Sequence of chain 1.A:
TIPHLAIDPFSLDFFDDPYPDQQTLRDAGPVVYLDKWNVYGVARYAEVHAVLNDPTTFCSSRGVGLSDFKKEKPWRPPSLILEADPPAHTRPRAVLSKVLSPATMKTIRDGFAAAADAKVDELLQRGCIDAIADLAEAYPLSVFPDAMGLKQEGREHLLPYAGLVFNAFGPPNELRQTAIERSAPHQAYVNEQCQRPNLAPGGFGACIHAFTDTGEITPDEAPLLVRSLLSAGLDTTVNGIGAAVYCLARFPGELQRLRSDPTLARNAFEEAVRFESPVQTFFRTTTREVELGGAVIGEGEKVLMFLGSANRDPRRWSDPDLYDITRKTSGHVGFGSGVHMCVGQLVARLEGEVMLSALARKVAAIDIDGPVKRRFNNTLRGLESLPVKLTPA

This small molecule binds to this protein.
Small molecule (SMILES): O=C(O)c1ccc(C(=O)c2ccccc2)cc1

Binding-site contacts:
Ligand atom C01 contacts residue PHE299 of chain 1.A at 3.4 Å (hydrophobic).
Ligand atom O08 contacts residue HEM1 of chain 1.C at 3.3 Å (h-bond).
Ligand atom C02 contacts residue VAL296 of chain 1.A at 3.4 Å (hydrophobic).
Ligand atom O17 contacts residue SER245 of chain 1.A at 3.6 Å.
Ligand atom C01 contacts residue THR396 of chain 1.A at 3.8 Å.
Ligand atom C13 contacts residue LEU99 of chain 1.A at 3.8 Å (hydrophobic).
Ligand atom O08 contacts residue PHE183 of chain 1.A at 3.9 Å.
Ligand atom O16 contacts residue SER245 of chain 1.A at 2.6 Å (h-bond).
Ligand atom C14 contacts residue ALA249 of chain 1.A at 3.6 Å (hydrophobic).
Ligand atom O17 contacts residue SER248 of chain 1.A at 3.5 Å.
Ligand atom C13 contacts residue ALA249 of chain 1.A at 3.6 Å (hydrophobic).
Ligand atom C07 contacts residue PHE183 of chain 1.A at 3.7 Å (hydrophobic).
Ligand atom C05 contacts residue LEU99 of chain 1.A at 3.7 Å (hydrophobic).
Ligand atom C15 contacts residue SER245 of chain 1.A at 3.4 Å.
Ligand atom O17 contacts residue ARG93 of chain 1.A at 2.9 Å (salt-bridge).
Ligand atom C03 contacts residue VAL296 of chain 1.A at 3.5 Å (hydrophobic).
Ligand atom O16 contacts residue ILE98 of chain 1.A at 3.9 Å.
Ligand atom C02 contacts residue THR298 of chain 1.A at 3.4 Å.
Ligand atom C02 contacts residue PHE299 of chain 1.A at 3.9 Å (hydrophobic).
Ligand atom C05 contacts residue PHE186 of chain 1.A at 3.3 Å (hydrophobic).
Ligand atom C10 contacts residue ALA249 of chain 1.A at 3.9 Å (hydrophobic).
Ligand atom C06 contacts residue VAL81 of chain 1.A at 3.8 Å (hydrophobic).
Ligand atom C15 contacts residue ARG93 of chain 1.A at 3.9 Å.
Ligand atom C10 contacts residue LEU99 of chain 1.A at 3.8 Å (hydrophobic).
Ligand atom O16 contacts residue SER96 of chain 1.A at 2.7 Å (h-bond).
Ligand atom C12 contacts residue LEU99 of chain 1.A at 3.7 Å (hydrophobic).
Ligand atom O16 contacts residue LEU99 of chain 1.A at 3.7 Å.
Ligand atom C06 contacts residue PHE186 of chain 1.A at 3.3 Å (hydrophobic).
Ligand atom C09 contacts residue ALA249 of chain 1.A at 3.7 Å (hydrophobic).
Ligand atom C15 contacts residue SER96 of chain 1.A at 3.6 Å.
Ligand atom C03 contacts residue PHE183 of chain 1.A at 3.6 Å (hydrophobic).
Ligand atom C14 contacts residue LEU99 of chain 1.A at 3.7 Å (hydrophobic).
Ligand atom C13 contacts residue HEM1 of chain 1.C at 3.7 Å.
Ligand atom C12 contacts residue ALA249 of chain 1.A at 3.9 Å (hydrophobic).
Ligand atom C14 contacts residue HEM1 of chain 1.C at 3.5 Å.
Ligand atom C01 contacts residue THR298 of chain 1.A at 3.5 Å.
Ligand atom C04 contacts residue PHE183 of chain 1.A at 3.5 Å (hydrophobic).
Ligand atom C11 contacts residue LEU99 of chain 1.A at 3.7 Å (hydrophobic).
Ligand atom C10 contacts residue PHE186 of chain 1.A at 3.8 Å (hydrophobic).
Ligand atom C02 contacts residue THR396 of chain 1.A at 3.5 Å.